Sequence of chain 1.L:
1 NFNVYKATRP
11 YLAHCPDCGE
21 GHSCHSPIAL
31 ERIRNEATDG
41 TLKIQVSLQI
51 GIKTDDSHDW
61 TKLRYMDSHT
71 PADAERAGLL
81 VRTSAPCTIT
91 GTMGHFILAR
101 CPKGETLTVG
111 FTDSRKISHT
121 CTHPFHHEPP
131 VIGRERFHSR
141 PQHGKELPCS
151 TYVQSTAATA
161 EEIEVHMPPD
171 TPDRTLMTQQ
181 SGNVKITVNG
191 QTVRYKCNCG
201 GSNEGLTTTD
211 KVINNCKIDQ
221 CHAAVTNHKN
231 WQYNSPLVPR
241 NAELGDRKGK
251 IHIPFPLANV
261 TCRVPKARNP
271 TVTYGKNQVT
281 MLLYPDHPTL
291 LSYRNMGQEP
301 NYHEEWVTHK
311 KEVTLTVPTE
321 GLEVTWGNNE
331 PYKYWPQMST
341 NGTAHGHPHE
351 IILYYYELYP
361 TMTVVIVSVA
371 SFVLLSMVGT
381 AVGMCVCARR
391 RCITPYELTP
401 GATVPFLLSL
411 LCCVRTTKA

Sequence of chain 1.K:
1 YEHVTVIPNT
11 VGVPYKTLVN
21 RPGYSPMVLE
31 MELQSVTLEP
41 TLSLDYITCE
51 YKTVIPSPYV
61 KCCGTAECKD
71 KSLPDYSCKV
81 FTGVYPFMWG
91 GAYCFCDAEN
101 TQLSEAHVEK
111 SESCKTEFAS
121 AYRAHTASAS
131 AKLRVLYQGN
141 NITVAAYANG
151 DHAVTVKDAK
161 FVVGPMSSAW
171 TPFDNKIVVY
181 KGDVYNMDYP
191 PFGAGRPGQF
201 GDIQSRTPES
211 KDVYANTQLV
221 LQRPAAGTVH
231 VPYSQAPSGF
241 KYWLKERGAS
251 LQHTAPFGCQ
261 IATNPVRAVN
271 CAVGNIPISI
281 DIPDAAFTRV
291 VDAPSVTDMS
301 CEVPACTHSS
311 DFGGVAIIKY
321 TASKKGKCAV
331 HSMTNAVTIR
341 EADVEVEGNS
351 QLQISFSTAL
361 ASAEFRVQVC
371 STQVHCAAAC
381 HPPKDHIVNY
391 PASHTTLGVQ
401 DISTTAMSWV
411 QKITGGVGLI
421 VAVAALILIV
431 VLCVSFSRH

Binding-site contacts:
Ligand atom C3 contacts residue ASN259 of chain 1.L at 3.8 Å.
Ligand atom C7 contacts residue ASN259 of chain 1.L at 3.1 Å.
Ligand atom C1 contacts residue ASN259 of chain 1.L at 1.4 Å.
Ligand atom O7 contacts residue LYS181 of chain 1.K at 4.3 Å.
Ligand atom C8 contacts residue ASN259 of chain 1.L at 4.4 Å.
Ligand atom C4 contacts residue ASN259 of chain 1.L at 4.2 Å.
Ligand atom C5 contacts residue ASN259 of chain 1.L at 3.7 Å.
Ligand atom O6 contacts residue ASN259 of chain 1.L at 4.2 Å.
Ligand atom C8 contacts residue LYS181 of chain 1.K at 4.3 Å.
Ligand atom O7 contacts residue THR116 of chain 1.K at 3.9 Å.
Ligand atom O7 contacts residue ASN259 of chain 1.L at 2.9 Å (h-bond).
Ligand atom C2 contacts residue ASN259 of chain 1.L at 2.4 Å.
Ligand atom O5 contacts residue ASN259 of chain 1.L at 2.3 Å (h-bond).
Ligand atom N2 contacts residue ASN259 of chain 1.L at 2.9 Å (h-bond).

This small molecule binds to this protein.
Small molecule (SMILES): CC(=O)N[C@@H]1[C@@H](O)[C@H](O)[C@@H](CO)O[C@H]1O